This small molecule binds to this protein.
Small molecule (SMILES): OC[C@H]1O[C@H](O[C@H]2[C@H](O)[C@@H](O)[C@@H](O[C@H]3[C@H](O)[C@@H](O)[C@@H](O[C@H]4[C@H](O)[C@@H](O)[C@@H](O[C@H]5[C@H](O)[C@@H](O)[C@@H](O[C@H]6[C@H](O)[C@@H](O)[C@@H](O)O[C@@H]6CO)O[C@@H]5CO)O[C@@H]4CO)O[C@@H]3CO)O[C@@H]2CO)[C@H](O)[C@@H](O)[C@@H]1O

Binding-site contacts:
Ligand atom O2 contacts residue LYS42 of chain 1.B at 2.8 Å (salt-bridge).
Ligand atom O3 contacts residue GLU111 of chain 1.B at 3.6 Å.
Ligand atom O3 contacts residue ALA63 of chain 1.B at 3.7 Å.
Ligand atom O1 contacts residue ASN12 of chain 1.B at 3.0 Å (h-bond).
Ligand atom O6 contacts residue ARG344 of chain 1.B at 3.2 Å (salt-bridge).
Ligand atom C1 contacts residue TRP340 of chain 1.B at 3.5 Å (hydrophobic).
Ligand atom O2 contacts residue LYS15 of chain 1.B at 3.4 Å.
Ligand atom C1 contacts residue TRP230 of chain 1.B at 3.6 Å (hydrophobic).
Ligand atom C4 contacts residue TYR341 of chain 1.B at 3.7 Å (hydrophobic).
Ligand atom O3 contacts residue ASP65 of chain 1.B at 2.7 Å (salt-bridge).
Ligand atom O2 contacts residue ASN12 of chain 1.B at 2.8 Å (h-bond).
Ligand atom O2 contacts residue TRP230 of chain 1.B at 3.7 Å.
Ligand atom O2 contacts residue ASP14 of chain 1.B at 2.6 Å (salt-bridge).
Ligand atom O6 contacts residue PHE156 of chain 1.B at 3.8 Å.
Ligand atom O3 contacts residue LYS15 of chain 1.B at 3.1 Å (salt-bridge).
Ligand atom O2 contacts residue ARG66 of chain 1.B at 3.6 Å.
Ligand atom C6 contacts residue TYR155 of chain 1.B at 3.8 Å (hydrophobic).
Ligand atom C2 contacts residue GLU111 of chain 1.B at 3.6 Å.
Ligand atom O6 contacts residue GLU153 of chain 1.B at 2.8 Å (salt-bridge).
Ligand atom O6 contacts residue TYR155 of chain 1.B at 3.2 Å (h-bond).
Ligand atom O2 contacts residue ALA63 of chain 1.B at 3.6 Å.
Ligand atom O5 contacts residue TRP340 of chain 1.B at 3.3 Å.
Ligand atom C2 contacts residue ASP14 of chain 1.B at 3.3 Å.
Ligand atom O5 contacts residue TYR155 of chain 1.B at 3.2 Å.
Ligand atom C3 contacts residue ASP65 of chain 1.B at 3.5 Å.
Ligand atom O6 contacts residue TYR210 of chain 1.B at 3.6 Å.
Ligand atom C1 contacts residue TYR155 of chain 1.B at 3.5 Å (hydrophobic).
Ligand atom C1 contacts residue TYR341 of chain 1.B at 3.4 Å (hydrophobic).
Ligand atom C5 contacts residue GLU153 of chain 1.B at 3.7 Å.
Ligand atom O6 contacts residue PRO154 of chain 1.B at 3.4 Å.
Ligand atom O2 contacts residue ASP65 of chain 1.B at 2.6 Å (salt-bridge).
Ligand atom O3 contacts residue GLU45 of chain 1.B at 3.5 Å (salt-bridge).
Ligand atom O3 contacts residue LYS42 of chain 1.B at 2.9 Å (salt-bridge).
Ligand atom O5 contacts residue TYR341 of chain 1.B at 3.5 Å (h-bond).
Ligand atom O2 contacts residue GLU111 of chain 1.B at 2.6 Å (salt-bridge).
Ligand atom C1 contacts residue ASP14 of chain 1.B at 3.4 Å.
Ligand atom C6 contacts residue TRP340 of chain 1.B at 3.6 Å (hydrophobic).
Ligand atom C6 contacts residue GLU153 of chain 1.B at 3.5 Å.
Ligand atom C2 contacts residue ASP65 of chain 1.B at 3.4 Å.
Ligand atom C2 contacts residue LYS42 of chain 1.B at 3.8 Å.

Sequence of chain 1.B:
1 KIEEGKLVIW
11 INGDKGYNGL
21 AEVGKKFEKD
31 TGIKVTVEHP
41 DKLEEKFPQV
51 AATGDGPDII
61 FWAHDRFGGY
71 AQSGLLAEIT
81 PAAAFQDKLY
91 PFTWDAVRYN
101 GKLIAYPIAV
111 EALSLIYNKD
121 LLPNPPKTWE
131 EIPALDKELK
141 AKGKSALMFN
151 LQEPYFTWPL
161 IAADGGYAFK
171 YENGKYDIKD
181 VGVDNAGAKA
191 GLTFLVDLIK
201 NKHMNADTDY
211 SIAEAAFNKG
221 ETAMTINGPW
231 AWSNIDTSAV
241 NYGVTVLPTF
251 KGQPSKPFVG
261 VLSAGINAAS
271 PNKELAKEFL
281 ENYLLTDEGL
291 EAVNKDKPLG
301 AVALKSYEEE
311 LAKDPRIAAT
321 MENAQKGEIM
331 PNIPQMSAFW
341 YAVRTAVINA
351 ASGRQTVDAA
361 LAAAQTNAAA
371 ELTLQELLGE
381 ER